Sequence of chain 2.A:
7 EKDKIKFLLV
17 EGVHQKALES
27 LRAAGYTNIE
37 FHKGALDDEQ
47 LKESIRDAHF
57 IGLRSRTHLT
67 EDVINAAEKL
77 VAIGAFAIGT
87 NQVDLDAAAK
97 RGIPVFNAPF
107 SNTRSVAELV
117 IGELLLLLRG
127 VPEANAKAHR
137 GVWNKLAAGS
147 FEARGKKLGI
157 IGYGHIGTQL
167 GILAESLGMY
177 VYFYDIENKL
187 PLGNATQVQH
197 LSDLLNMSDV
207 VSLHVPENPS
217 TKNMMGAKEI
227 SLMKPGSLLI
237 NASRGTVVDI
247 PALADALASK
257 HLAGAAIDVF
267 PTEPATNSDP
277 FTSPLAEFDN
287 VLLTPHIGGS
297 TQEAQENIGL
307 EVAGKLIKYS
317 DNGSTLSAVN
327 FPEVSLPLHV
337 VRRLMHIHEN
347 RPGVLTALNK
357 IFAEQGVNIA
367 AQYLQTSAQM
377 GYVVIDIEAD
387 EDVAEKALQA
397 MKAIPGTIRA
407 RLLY

Binding-site contacts:
Ligand atom N contacts residue ASN346 of chain 2.A at 3.2 Å (h-bond).
Ligand atom CB contacts residue LEU351 of chain 2.A at 3.5 Å (hydrophobic).
Ligand atom O contacts residue ILE365 of chain 2.B at 4.5 Å.
Ligand atom O contacts residue HIS344 of chain 2.A at 2.3 Å (h-bond).
Ligand atom OG contacts residue GLY349 of chain 2.A at 3.2 Å (h-bond).
Ligand atom C contacts residue ARG347 of chain 2.A at 4.3 Å.
Ligand atom CB contacts residue VAL350 of chain 2.A at 3.6 Å (hydrophobic).
Ligand atom OXT contacts residue THR372 of chain 2.A at 3.7 Å.
Ligand atom OXT contacts residue ASN364 of chain 2.B at 4.5 Å.
Ligand atom CB contacts residue ARG347 of chain 2.A at 3.5 Å.
Ligand atom OXT contacts residue GLU345 of chain 2.A at 4.2 Å.
Ligand atom N contacts residue PRO348 of chain 2.A at 4.2 Å.
Ligand atom C contacts residue LEU370 of chain 2.A at 4.0 Å (hydrophobic).
Ligand atom OG contacts residue VAL350 of chain 2.A at 3.9 Å.
Ligand atom OG contacts residue PRO348 of chain 2.A at 3.8 Å.
Ligand atom CA contacts residue ASN364 of chain 2.B at 3.9 Å.
Ligand atom C contacts residue ASN346 of chain 2.A at 4.0 Å.
Ligand atom C contacts residue ILE365 of chain 2.B at 3.7 Å (hydrophobic).
Ligand atom OXT contacts residue ASN346 of chain 2.A at 3.0 Å (h-bond).
Ligand atom N contacts residue ASN364 of chain 2.B at 2.4 Å (h-bond).
Ligand atom C contacts residue HIS344 of chain 2.A at 3.3 Å.
Ligand atom O contacts residue LEU370 of chain 2.A at 3.6 Å.
Ligand atom OG contacts residue ASN364 of chain 2.B at 4.1 Å.
Ligand atom N contacts residue ILE365 of chain 2.B at 3.1 Å (h-bond).
Ligand atom CA contacts residue ARG347 of chain 2.A at 3.9 Å.
Ligand atom OG contacts residue ILE365 of chain 2.B at 3.6 Å.
Ligand atom O contacts residue THR372 of chain 2.A at 4.5 Å.
Ligand atom OG contacts residue LEU351 of chain 2.A at 4.2 Å.
Ligand atom CB contacts residue ILE365 of chain 2.B at 4.3 Å (hydrophobic).
Ligand atom OG contacts residue ARG347 of chain 2.A at 3.7 Å.
Ligand atom OXT contacts residue ILE365 of chain 2.B at 4.0 Å.
Ligand atom OXT contacts residue HIS344 of chain 2.A at 3.4 Å (h-bond).
Ligand atom CA contacts residue ASN346 of chain 2.A at 4.2 Å.
Ligand atom OXT contacts residue ARG347 of chain 2.A at 3.8 Å.
Ligand atom CB contacts residue GLY349 of chain 2.A at 3.8 Å.
Ligand atom CA contacts residue ILE365 of chain 2.B at 3.1 Å (hydrophobic).
Ligand atom N contacts residue ARG347 of chain 2.A at 3.4 Å (salt-bridge).
Ligand atom C contacts residue THR372 of chain 2.A at 4.3 Å.
Ligand atom CA contacts residue LEU370 of chain 2.A at 4.3 Å (hydrophobic).
Ligand atom O contacts residue VAL350 of chain 2.A at 4.5 Å.

A small-molecule ligand and the protein it binds are described below.
Small molecule (SMILES): N[C@@H](CO)C(=O)O

Sequence of chain 2.B:
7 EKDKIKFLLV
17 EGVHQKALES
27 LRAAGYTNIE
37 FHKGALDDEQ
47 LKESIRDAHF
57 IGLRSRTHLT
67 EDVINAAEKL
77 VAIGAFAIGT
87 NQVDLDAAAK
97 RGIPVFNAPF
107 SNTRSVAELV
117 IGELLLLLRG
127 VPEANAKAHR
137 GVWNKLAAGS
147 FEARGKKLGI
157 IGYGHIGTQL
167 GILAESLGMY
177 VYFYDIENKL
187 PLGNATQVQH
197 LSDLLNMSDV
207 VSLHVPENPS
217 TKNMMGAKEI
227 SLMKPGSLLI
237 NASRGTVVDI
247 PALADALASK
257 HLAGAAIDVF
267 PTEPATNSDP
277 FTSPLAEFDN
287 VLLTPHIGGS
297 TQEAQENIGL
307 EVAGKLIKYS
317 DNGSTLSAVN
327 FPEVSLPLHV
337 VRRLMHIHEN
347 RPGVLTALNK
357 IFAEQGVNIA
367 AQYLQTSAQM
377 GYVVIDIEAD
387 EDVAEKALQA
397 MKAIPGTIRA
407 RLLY